Binding-site contacts:
Ligand atom CE2 contacts residue ALA309 of chain 1.A at 4.2 Å (hydrophobic).
Ligand atom OXT contacts residue GLY157 of chain 1.A at 4.0 Å.
Ligand atom CZ2 contacts residue ALA309 of chain 1.A at 3.7 Å (hydrophobic).
Ligand atom CD1 contacts residue GLU308 of chain 1.A at 3.8 Å.
Ligand atom CZ3 contacts residue TRP81 of chain 1.A at 4.4 Å (hydrophobic).
Ligand atom O contacts residue TYR229 of chain 1.A at 3.2 Å.
Ligand atom CE3 contacts residue SER283 of chain 1.A at 4.5 Å.
Ligand atom OXT contacts residue TYR229 of chain 1.A at 4.0 Å.
Ligand atom NE1 contacts residue ILE427 of chain 1.A at 4.0 Å.
Ligand atom N contacts residue SER180 of chain 1.A at 4.2 Å.
Ligand atom CD2 contacts residue ALA309 of chain 1.A at 4.3 Å (hydrophobic).
Ligand atom NE1 contacts residue GLU308 of chain 1.A at 3.9 Å.
Ligand atom CA contacts residue ALA309 of chain 1.A at 4.4 Å (hydrophobic).
Ligand atom CD1 contacts residue ILE427 of chain 1.A at 4.5 Å (hydrophobic).
Ligand atom CH2 contacts residue ARG77 of chain 1.A at 3.8 Å.
Ligand atom OXT contacts residue SER158 of chain 1.A at 3.9 Å.
Ligand atom CB contacts residue ALA179 of chain 1.A at 3.3 Å (hydrophobic).
Ligand atom O contacts residue SER181 of chain 1.A at 4.2 Å.
Ligand atom C contacts residue GLY157 of chain 1.A at 4.5 Å.
Ligand atom N contacts residue ALA179 of chain 1.A at 3.0 Å (h-bond).
Ligand atom CG contacts residue ALA179 of chain 1.A at 3.8 Å (hydrophobic).
Ligand atom CA contacts residue ALA179 of chain 1.A at 3.7 Å (hydrophobic).
Ligand atom C contacts residue TYR229 of chain 1.A at 3.7 Å (hydrophobic).
Ligand atom N contacts residue TYR229 of chain 1.A at 3.7 Å.
Ligand atom O contacts residue SER158 of chain 1.A at 3.3 Å.
Ligand atom CH2 contacts residue TRP81 of chain 1.A at 4.1 Å (hydrophobic).
Ligand atom CD1 contacts residue ALA179 of chain 1.A at 3.7 Å (hydrophobic).
Ligand atom NE1 contacts residue ALA309 of chain 1.A at 4.1 Å.
Ligand atom CB contacts residue THR156 of chain 1.A at 3.7 Å.
Ligand atom CZ2 contacts residue ARG77 of chain 1.A at 3.5 Å.
Ligand atom C contacts residue THR156 of chain 1.A at 4.5 Å.
Ligand atom CA contacts residue TYR229 of chain 1.A at 4.2 Å (hydrophobic).
Ligand atom CH2 contacts residue ALA309 of chain 1.A at 4.0 Å (hydrophobic).
Ligand atom CD2 contacts residue THR156 of chain 1.A at 4.4 Å.
Ligand atom CD1 contacts residue ALA309 of chain 1.A at 4.5 Å (hydrophobic).
Ligand atom CE3 contacts residue THR156 of chain 1.A at 4.2 Å.
Ligand atom N contacts residue SER181 of chain 1.A at 3.3 Å (h-bond).
Ligand atom CG contacts residue ALA309 of chain 1.A at 4.4 Å (hydrophobic).
Ligand atom C contacts residue SER158 of chain 1.A at 4.0 Å.
Ligand atom CZ2 contacts residue TRP81 of chain 1.A at 4.2 Å (hydrophobic).

The small molecule below binds the protein below.
Small molecule (SMILES): N[C@@H](Cc1c[nH]c2ccccc12)C(=O)O

Sequence of chain 1.A:
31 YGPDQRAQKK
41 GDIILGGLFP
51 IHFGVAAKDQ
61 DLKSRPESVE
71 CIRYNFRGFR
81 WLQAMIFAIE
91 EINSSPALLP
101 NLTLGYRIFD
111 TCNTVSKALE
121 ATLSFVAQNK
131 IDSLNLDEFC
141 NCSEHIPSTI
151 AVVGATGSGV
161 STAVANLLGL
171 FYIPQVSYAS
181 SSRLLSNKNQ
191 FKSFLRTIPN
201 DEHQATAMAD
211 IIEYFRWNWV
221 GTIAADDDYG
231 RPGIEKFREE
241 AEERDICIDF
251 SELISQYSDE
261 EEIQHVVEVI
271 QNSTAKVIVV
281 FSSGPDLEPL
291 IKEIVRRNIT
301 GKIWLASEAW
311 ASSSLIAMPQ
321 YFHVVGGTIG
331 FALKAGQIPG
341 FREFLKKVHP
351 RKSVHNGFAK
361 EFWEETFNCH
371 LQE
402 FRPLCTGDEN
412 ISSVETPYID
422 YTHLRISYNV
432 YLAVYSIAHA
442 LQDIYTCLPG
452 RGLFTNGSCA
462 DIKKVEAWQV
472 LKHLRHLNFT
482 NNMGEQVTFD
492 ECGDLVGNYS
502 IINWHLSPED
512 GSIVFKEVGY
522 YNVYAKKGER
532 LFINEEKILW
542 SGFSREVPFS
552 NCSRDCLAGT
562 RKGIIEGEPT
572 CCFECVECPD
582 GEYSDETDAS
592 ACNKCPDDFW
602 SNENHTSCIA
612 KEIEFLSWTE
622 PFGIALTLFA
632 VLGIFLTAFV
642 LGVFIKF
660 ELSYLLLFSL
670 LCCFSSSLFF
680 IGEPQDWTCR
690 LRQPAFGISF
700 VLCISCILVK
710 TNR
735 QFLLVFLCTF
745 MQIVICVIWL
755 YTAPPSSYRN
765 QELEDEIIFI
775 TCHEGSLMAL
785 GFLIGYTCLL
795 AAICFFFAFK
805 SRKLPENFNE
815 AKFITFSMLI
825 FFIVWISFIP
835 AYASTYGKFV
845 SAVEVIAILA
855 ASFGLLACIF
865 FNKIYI